This protein binds this small molecule.
Small molecule (SMILES): Cc1cc(CCCCCCCOc2ccc(C3=NCCO3)cc2)on1

Sequence of chain 6.C:
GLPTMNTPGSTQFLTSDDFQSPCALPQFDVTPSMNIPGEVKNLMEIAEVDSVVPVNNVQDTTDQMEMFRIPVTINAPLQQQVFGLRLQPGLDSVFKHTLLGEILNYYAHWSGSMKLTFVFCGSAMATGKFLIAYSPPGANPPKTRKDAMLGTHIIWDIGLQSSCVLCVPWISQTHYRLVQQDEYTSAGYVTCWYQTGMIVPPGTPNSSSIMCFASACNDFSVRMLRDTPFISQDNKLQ

Binding-site contacts:
Ligand atom O1A contacts residue PHE121 of chain 10.A at 4.0 Å.
Ligand atom C3 contacts residue W711 of chain 10.F at 3.3 Å.
Ligand atom N3A contacts residue MET181 of chain 10.A at 3.3 Å.
Ligand atom C6B contacts residue TYR146 of chain 10.A at 3.8 Å (hydrophobic).
Ligand atom C4A contacts residue ILE170 of chain 10.A at 3.9 Å (hydrophobic).
Ligand atom C4 contacts residue TYR192 of chain 10.A at 3.5 Å (hydrophobic).
Ligand atom C3C contacts residue TYR192 of chain 10.A at 4.0 Å (hydrophobic).
Ligand atom C5B contacts residue TYR146 of chain 10.A at 3.4 Å (hydrophobic).
Ligand atom N3A contacts residue ALA24 of chain 10.C at 3.8 Å.
Ligand atom C2A contacts residue MET181 of chain 10.A at 3.7 Å (hydrophobic).
Ligand atom C1C contacts residue THR97 of chain 10.A at 3.9 Å.
Ligand atom O1B contacts residue ILE95 of chain 10.A at 3.6 Å.
Ligand atom C4C contacts residue MET117 of chain 10.A at 3.9 Å (hydrophobic).
Ligand atom C5B contacts residue ILE183 of chain 10.A at 3.7 Å (hydrophobic).
Ligand atom C4A contacts residue MET181 of chain 10.A at 3.6 Å (hydrophobic).
Ligand atom N2 contacts residue THR97 of chain 10.A at 3.7 Å.
Ligand atom C5A contacts residue ILE144 of chain 10.A at 3.7 Å (hydrophobic).
Ligand atom C3C contacts residue LEU216 of chain 10.A at 3.7 Å (hydrophobic).
Ligand atom C1C contacts residue PHE115 of chain 10.A at 3.9 Å (hydrophobic).
Ligand atom N2 contacts residue W711 of chain 10.F at 2.9 Å.
Ligand atom C2A contacts residue TYR146 of chain 10.A at 3.7 Å (hydrophobic).
Ligand atom C2C contacts residue LEU216 of chain 10.A at 3.7 Å (hydrophobic).
Ligand atom C6B contacts residue ILE183 of chain 10.A at 3.5 Å (hydrophobic).
Ligand atom C5A contacts residue PRO168 of chain 10.A at 4.0 Å (hydrophobic).
Ligand atom C3B contacts residue ILE219 of chain 10.A at 3.8 Å (hydrophobic).
Ligand atom C2B contacts residue ILE219 of chain 10.A at 3.8 Å (hydrophobic).
Ligand atom N3A contacts residue TYR146 of chain 10.A at 4.0 Å.
Ligand atom C31 contacts residue W711 of chain 10.F at 3.0 Å.
Ligand atom C4B contacts residue TYR146 of chain 10.A at 3.7 Å (hydrophobic).
Ligand atom C4B contacts residue ILE183 of chain 10.A at 4.0 Å (hydrophobic).
Ligand atom O1 contacts residue W711 of chain 10.F at 3.7 Å.
Ligand atom C4A contacts residue ALA24 of chain 10.C at 4.0 Å (hydrophobic).
Ligand atom C31 contacts residue LEU216 of chain 10.A at 3.4 Å (hydrophobic).
Ligand atom C4A contacts residue LEU14 of chain 6.C at 4.0 Å (hydrophobic).
Ligand atom C5A contacts residue ILE170 of chain 10.A at 3.8 Å (hydrophobic).
Ligand atom C2C contacts residue THR97 of chain 10.A at 3.9 Å.
Ligand atom C6C contacts residue ILE186 of chain 10.A at 3.9 Å (hydrophobic).
Ligand atom C31 contacts residue ASN214 of chain 10.A at 3.3 Å.
Ligand atom O1 contacts residue THR97 of chain 10.A at 3.4 Å (h-bond).
Ligand atom C1B contacts residue ILE183 of chain 10.A at 4.0 Å (hydrophobic).

Sequence of chain 10.A:
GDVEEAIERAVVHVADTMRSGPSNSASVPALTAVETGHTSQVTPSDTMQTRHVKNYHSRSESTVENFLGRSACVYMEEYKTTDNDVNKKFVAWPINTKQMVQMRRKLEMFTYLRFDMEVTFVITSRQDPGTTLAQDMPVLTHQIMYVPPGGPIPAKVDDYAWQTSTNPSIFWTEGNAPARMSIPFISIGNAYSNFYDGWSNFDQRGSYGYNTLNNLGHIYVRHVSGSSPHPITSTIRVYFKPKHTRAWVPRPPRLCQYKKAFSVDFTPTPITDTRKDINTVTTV

Sequence of chain 10.C:
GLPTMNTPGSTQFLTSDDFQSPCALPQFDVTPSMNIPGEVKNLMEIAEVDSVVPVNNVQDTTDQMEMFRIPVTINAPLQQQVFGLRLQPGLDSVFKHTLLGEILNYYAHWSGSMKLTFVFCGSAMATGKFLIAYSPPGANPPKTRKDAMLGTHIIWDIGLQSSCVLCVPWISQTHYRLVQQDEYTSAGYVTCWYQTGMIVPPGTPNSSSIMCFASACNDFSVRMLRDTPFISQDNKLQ